A protein and the small-molecule ligand that binds it are described below.
Small molecule (SMILES): Cc1c(Oc2ccccc2OCCn2ccc(=O)[nH]c2=O)cc(F)c2ccc(C#N)cc12

Sequence of chain 1.A:
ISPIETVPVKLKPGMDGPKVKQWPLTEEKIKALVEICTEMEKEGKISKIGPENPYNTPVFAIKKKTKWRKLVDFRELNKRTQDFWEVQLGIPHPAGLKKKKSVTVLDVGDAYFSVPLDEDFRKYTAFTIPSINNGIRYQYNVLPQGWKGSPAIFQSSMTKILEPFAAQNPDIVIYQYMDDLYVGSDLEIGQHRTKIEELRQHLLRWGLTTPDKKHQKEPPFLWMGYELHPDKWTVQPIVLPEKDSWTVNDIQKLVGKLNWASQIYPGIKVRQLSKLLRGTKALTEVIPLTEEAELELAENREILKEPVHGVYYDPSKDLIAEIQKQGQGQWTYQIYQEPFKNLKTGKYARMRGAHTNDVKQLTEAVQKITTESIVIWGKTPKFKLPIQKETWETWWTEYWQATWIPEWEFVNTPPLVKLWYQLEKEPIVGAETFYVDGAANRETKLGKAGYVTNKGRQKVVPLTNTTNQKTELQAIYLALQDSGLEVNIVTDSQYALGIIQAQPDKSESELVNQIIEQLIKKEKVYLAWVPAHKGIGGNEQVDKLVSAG

Binding-site contacts:
Ligand atom C03 contacts residue GLY192 of chain 1.A at 3.5 Å.
Ligand atom C0O contacts residue HIS237 of chain 1.A at 3.5 Å.
Ligand atom C0D contacts residue LYS103 of chain 1.A at 2.9 Å.
Ligand atom CAK contacts residue TYR190 of chain 1.A at 3.7 Å (hydrophobic).
Ligand atom C0O contacts residue TYR320 of chain 1.A at 3.4 Å (hydrophobic).
Ligand atom C01 contacts residue TYR183 of chain 1.A at 3.3 Å (hydrophobic).
Ligand atom O0S contacts residue HIS237 of chain 1.A at 3.5 Å (h-bond).
Ligand atom C02 contacts residue TYR190 of chain 1.A at 3.5 Å (hydrophobic).
Ligand atom N0H contacts residue TYR320 of chain 1.A at 3.6 Å.
Ligand atom C31 contacts residue VAL108 of chain 1.A at 3.3 Å (hydrophobic).
Ligand atom CAI contacts residue TYR190 of chain 1.A at 3.5 Å (hydrophobic).
Ligand atom C00 contacts residue LYS105 of chain 1.A at 3.5 Å.
Ligand atom O0Q contacts residue LYS104 of chain 1.A at 3.3 Å.
Ligand atom C0N contacts residue HIS237 of chain 1.A at 3.4 Å.
Ligand atom O0Q contacts residue LYS105 of chain 1.A at 2.9 Å (salt-bridge).
Ligand atom C03 contacts residue TYR190 of chain 1.A at 3.4 Å (hydrophobic).
Ligand atom CBB contacts residue VAL110 of chain 1.A at 3.7 Å (hydrophobic).
Ligand atom C01 contacts residue VAL181 of chain 1.A at 3.5 Å (hydrophobic).
Ligand atom C02 contacts residue VAL181 of chain 1.A at 3.4 Å (hydrophobic).
Ligand atom C02 contacts residue TYR183 of chain 1.A at 3.4 Å (hydrophobic).
Ligand atom C0P contacts residue TYR320 of chain 1.A at 3.2 Å (hydrophobic).
Ligand atom CAY contacts residue TYR190 of chain 1.A at 3.4 Å (hydrophobic).
Ligand atom CBB contacts residue TYR190 of chain 1.A at 3.4 Å (hydrophobic).
Ligand atom CAZ contacts residue TRP231 of chain 1.A at 3.2 Å (hydrophobic).
Ligand atom C0D contacts residue LEU102 of chain 1.A at 3.7 Å (hydrophobic).
Ligand atom F32 contacts residue LEU102 of chain 1.A at 3.5 Å.
Ligand atom O0S contacts residue PRO238 of chain 1.A at 3.4 Å.
Ligand atom CBC contacts residue TRP231 of chain 1.A at 3.7 Å (hydrophobic).
Ligand atom CBC contacts residue TYR190 of chain 1.A at 3.6 Å (hydrophobic).
Ligand atom C02 contacts residue GLY192 of chain 1.A at 3.1 Å.
Ligand atom O0A contacts residue VAL108 of chain 1.A at 3.3 Å.
Ligand atom CAY contacts residue TRP231 of chain 1.A at 3.6 Å (hydrophobic).
Ligand atom CBA contacts residue TYR190 of chain 1.A at 3.3 Å (hydrophobic).
Ligand atom C0E contacts residue LEU102 of chain 1.A at 3.7 Å (hydrophobic).
Ligand atom C04 contacts residue VAL108 of chain 1.A at 3.6 Å (hydrophobic).
Ligand atom N0M contacts residue PRO238 of chain 1.A at 3.4 Å (h-bond).
Ligand atom C0E contacts residue TYR320 of chain 1.A at 3.7 Å (hydrophobic).
Ligand atom CAI contacts residue LEU236 of chain 1.A at 3.7 Å (hydrophobic).
Ligand atom CAZ contacts residue TYR190 of chain 1.A at 3.3 Å (hydrophobic).
Ligand atom CAJ contacts residue TYR190 of chain 1.A at 3.5 Å (hydrophobic).